Binding-site contacts:
Ligand atom O4' contacts residue GLN116 of chain 1.A at 3.4 Å (h-bond).
Ligand atom C8 contacts residue CYS18 of chain 1.A at 3.6 Å (hydrophobic).
Ligand atom C6 contacts residue ASP118 of chain 1.A at 3.6 Å.
Ligand atom PG contacts residue MG1 of chain 1.D at 3.2 Å.
Ligand atom O2G contacts residue MG1 of chain 1.D at 2.0 Å.
Ligand atom O2A contacts residue TYR32 of chain 1.A at 3.3 Å.
Ligand atom O1B contacts residue THR17 of chain 1.A at 3.0 Å (h-bond).
Ligand atom O3G contacts residue TYR32 of chain 1.A at 2.7 Å (h-bond).
Ligand atom O1G contacts residue LYS16 of chain 1.A at 2.8 Å (salt-bridge).
Ligand atom N2 contacts residue ASP118 of chain 1.A at 2.9 Å (salt-bridge).
Ligand atom O2B contacts residue VAL14 of chain 1.A at 3.3 Å (h-bond).
Ligand atom O1A contacts residue THR17 of chain 1.A at 3.2 Å (h-bond).
Ligand atom O1G contacts residue GLY60 of chain 1.A at 2.9 Å (h-bond).
Ligand atom N2 contacts residue LEU119 of chain 1.A at 3.6 Å.
Ligand atom O2B contacts residue LYS16 of chain 1.A at 2.8 Å (salt-bridge).
Ligand atom N3B contacts residue ALA13 of chain 1.A at 3.1 Å (h-bond).
Ligand atom O1A contacts residue CYS18 of chain 1.A at 2.8 Å (h-bond).
Ligand atom O6 contacts residue ALA159 of chain 1.A at 3.0 Å (h-bond).
Ligand atom O1A contacts residue GLY15 of chain 1.A at 3.2 Å.
Ligand atom O3G contacts residue PRO34 of chain 1.A at 3.5 Å.
Ligand atom N9 contacts residue GLN116 of chain 1.A at 3.6 Å (h-bond).
Ligand atom O2' contacts residue PHE28 of chain 1.A at 3.6 Å.
Ligand atom N3B contacts residue MG1 of chain 1.D at 3.4 Å.
Ligand atom N1 contacts residue ASP118 of chain 1.A at 2.8 Å (salt-bridge).
Ligand atom O2G contacts residue THR35 of chain 1.A at 2.9 Å (h-bond).
Ligand atom O6 contacts residue ASP118 of chain 1.A at 3.5 Å (salt-bridge).
Ligand atom O6 contacts residue SER158 of chain 1.A at 3.5 Å (h-bond).
Ligand atom PB contacts residue LYS16 of chain 1.A at 3.6 Å.
Ligand atom O3G contacts residue VAL12 of chain 1.A at 3.4 Å.
Ligand atom O3A contacts residue ALA13 of chain 1.A at 3.5 Å.
Ligand atom O6 contacts residue LEU160 of chain 1.A at 3.3 Å (h-bond).
Ligand atom N7 contacts residue CYS18 of chain 1.A at 3.6 Å.
Ligand atom PB contacts residue MG1 of chain 1.D at 3.2 Å.
Ligand atom O3A contacts residue GLY15 of chain 1.A at 3.3 Å (h-bond).
Ligand atom O1G contacts residue VAL12 of chain 1.A at 3.6 Å.
Ligand atom O1A contacts residue LYS16 of chain 1.A at 3.5 Å (salt-bridge).
Ligand atom O2B contacts residue GLY15 of chain 1.A at 3.0 Å (h-bond).
Ligand atom O1B contacts residue MG1 of chain 1.D at 2.1 Å.
Ligand atom O2B contacts residue ALA13 of chain 1.A at 3.6 Å (h-bond).
Ligand atom O1B contacts residue LYS16 of chain 1.A at 3.5 Å (salt-bridge).

This small molecule binds to this protein.
Small molecule (SMILES): Nc1nc2c(ncn2[C@@H]2O[C@H](CO[P](=O)(O)O[P](=O)(O)NP(=O)(O)O)[C@@H](O)[C@H]2O)c(=O)[nH]1

Sequence of chain 1.A:
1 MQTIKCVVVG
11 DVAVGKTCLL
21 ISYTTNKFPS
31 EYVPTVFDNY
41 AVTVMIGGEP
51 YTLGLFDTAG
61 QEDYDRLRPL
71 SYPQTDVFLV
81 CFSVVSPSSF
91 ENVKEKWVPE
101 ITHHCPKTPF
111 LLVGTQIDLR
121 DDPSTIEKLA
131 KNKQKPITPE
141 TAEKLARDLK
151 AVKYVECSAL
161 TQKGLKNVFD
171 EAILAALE